Sequence of chain 1.A:
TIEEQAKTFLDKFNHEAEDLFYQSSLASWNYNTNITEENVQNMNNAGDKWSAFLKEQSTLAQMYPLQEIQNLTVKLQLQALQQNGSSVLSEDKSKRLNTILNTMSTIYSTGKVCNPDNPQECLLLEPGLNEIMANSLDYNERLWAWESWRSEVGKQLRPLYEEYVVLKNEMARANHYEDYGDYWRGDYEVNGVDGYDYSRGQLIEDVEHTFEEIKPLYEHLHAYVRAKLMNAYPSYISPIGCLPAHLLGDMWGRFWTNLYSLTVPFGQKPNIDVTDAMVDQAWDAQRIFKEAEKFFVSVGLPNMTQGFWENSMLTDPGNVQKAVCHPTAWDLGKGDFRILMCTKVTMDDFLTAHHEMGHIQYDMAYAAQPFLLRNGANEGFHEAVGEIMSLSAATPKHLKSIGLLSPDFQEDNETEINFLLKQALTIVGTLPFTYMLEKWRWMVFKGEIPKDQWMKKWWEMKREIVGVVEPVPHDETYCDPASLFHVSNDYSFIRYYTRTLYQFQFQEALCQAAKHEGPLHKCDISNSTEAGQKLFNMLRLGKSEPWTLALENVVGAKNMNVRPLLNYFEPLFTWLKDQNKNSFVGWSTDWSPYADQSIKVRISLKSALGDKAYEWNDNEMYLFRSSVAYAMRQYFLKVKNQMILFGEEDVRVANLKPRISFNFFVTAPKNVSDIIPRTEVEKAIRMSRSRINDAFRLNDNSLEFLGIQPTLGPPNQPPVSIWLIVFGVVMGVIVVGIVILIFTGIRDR

The protein below binds the small molecule below.
Small molecule (SMILES): CC(=O)N[C@H]1[C@H](O[C@H]2[C@H](O)[C@@H](NC(C)=O)CO[C@@H]2CO)O[C@H](CO)[C@@H](O)[C@@H]1O

Binding-site contacts:
Ligand atom O7 contacts residue ASN99 of chain 1.A at 4.3 Å.
Ligand atom C4 contacts residue ASN99 of chain 1.A at 4.2 Å.
Ligand atom C6 contacts residue LYS35 of chain 1.A at 4.4 Å.
Ligand atom O5 contacts residue ASN99 of chain 1.A at 2.3 Å (h-bond).
Ligand atom C1 contacts residue THR101 of chain 1.A at 3.5 Å.
Ligand atom C1 contacts residue ASN99 of chain 1.A at 1.4 Å.
Ligand atom C2 contacts residue THR101 of chain 1.A at 4.5 Å.
Ligand atom O5 contacts residue THR101 of chain 1.A at 4.4 Å.
Ligand atom C7 contacts residue ASN99 of chain 1.A at 3.3 Å.
Ligand atom N2 contacts residue THR101 of chain 1.A at 4.3 Å.
Ligand atom N2 contacts residue ASN99 of chain 1.A at 2.5 Å (h-bond).
Ligand atom O6 contacts residue LYS35 of chain 1.A at 4.2 Å.
Ligand atom C5 contacts residue ASN99 of chain 1.A at 3.6 Å.
Ligand atom C3 contacts residue ASN99 of chain 1.A at 3.8 Å.
Ligand atom O5 contacts residue LYS35 of chain 1.A at 4.0 Å.
Ligand atom C8 contacts residue ASN99 of chain 1.A at 3.5 Å.
Ligand atom C2 contacts residue ASN99 of chain 1.A at 2.5 Å.